Binding-site contacts:
Ligand atom C2 contacts residue GLU200 of chain 1.A at 3.8 Å.
Ligand atom C10 contacts residue ARG298 of chain 1.A at 3.5 Å.
Ligand atom C5 contacts residue TYR333 of chain 1.A at 2.9 Å (hydrophobic).
Ligand atom O16 contacts residue GLU199 of chain 1.A at 3.2 Å (salt-bridge).
Ligand atom O12 contacts residue ARG40 of chain 1.A at 2.8 Å (salt-bridge).
Ligand atom C4 contacts residue TYR333 of chain 1.A at 3.4 Å (hydrophobic).
Ligand atom O11 contacts residue ARG298 of chain 1.A at 3.5 Å (salt-bridge).
Ligand atom C3 contacts residue ASP73 of chain 1.A at 3.9 Å.
Ligand atom C34 contacts residue TRP101 of chain 1.A at 3.8 Å (hydrophobic).
Ligand atom C1 contacts residue TYR333 of chain 1.A at 3.8 Å (hydrophobic).
Ligand atom C4 contacts residue ARG216 of chain 1.A at 3.7 Å.
Ligand atom C5 contacts residue ASP73 of chain 1.A at 3.8 Å.
Ligand atom O38 contacts residue ARG74 of chain 1.A at 2.9 Å (salt-bridge).
Ligand atom C18 contacts residue ARG147 of chain 1.A at 3.5 Å.
Ligand atom C33 contacts residue ASP73 of chain 1.A at 3.9 Å.
Ligand atom O12 contacts residue ARG298 of chain 1.A at 2.7 Å (salt-bridge).
Ligand atom O16 contacts residue ASN218 of chain 1.A at 3.9 Å.
Ligand atom C1 contacts residue GLU41 of chain 1.A at 3.8 Å.
Ligand atom C3 contacts residue GLU200 of chain 1.A at 3.6 Å.
Ligand atom O11 contacts residue ARG216 of chain 1.A at 3.1 Å (salt-bridge).
Ligand atom C5 contacts residue ARG216 of chain 1.A at 3.9 Å.
Ligand atom C10 contacts residue ARG40 of chain 1.A at 3.8 Å.
Ligand atom C6 contacts residue TYR333 of chain 1.A at 3.1 Å (hydrophobic).
Ligand atom C18 contacts residue ILE145 of chain 1.A at 3.9 Å (hydrophobic).
Ligand atom O16 contacts residue ARG216 of chain 1.A at 3.5 Å (salt-bridge).
Ligand atom O38 contacts residue ASP73 of chain 1.A at 3.2 Å (salt-bridge).
Ligand atom C4 contacts residue GLU200 of chain 1.A at 3.7 Å.
Ligand atom C34 contacts residue ARG74 of chain 1.A at 4.0 Å.
Ligand atom C6 contacts residue ASP73 of chain 1.A at 3.3 Å.
Ligand atom O12 contacts residue TYR333 of chain 1.A at 3.5 Å (h-bond).
Ligand atom C33 contacts residue ARG74 of chain 1.A at 3.9 Å.
Ligand atom C18 contacts residue ALA169 of chain 1.A at 3.9 Å (hydrophobic).
Ligand atom C10 contacts residue ARG216 of chain 1.A at 3.6 Å.
Ligand atom C10 contacts residue TYR333 of chain 1.A at 3.1 Å (hydrophobic).
Ligand atom C6 contacts residue GLU41 of chain 1.A at 3.6 Å.
Ligand atom C6 contacts residue ARG40 of chain 1.A at 3.7 Å.
Ligand atom C1 contacts residue ASP73 of chain 1.A at 3.1 Å.
Ligand atom C14 contacts residue GLU199 of chain 1.A at 3.8 Å.
Ligand atom O11 contacts residue TYR333 of chain 1.A at 3.7 Å.
Ligand atom C2 contacts residue ASP73 of chain 1.A at 3.4 Å.

A protein and the small-molecule ligand that binds it are described below.
Small molecule (SMILES): CCC(CC)C(=O)Nc1cc(C(=O)O)ccc1NC(C)=O

Sequence of chain 1.A:
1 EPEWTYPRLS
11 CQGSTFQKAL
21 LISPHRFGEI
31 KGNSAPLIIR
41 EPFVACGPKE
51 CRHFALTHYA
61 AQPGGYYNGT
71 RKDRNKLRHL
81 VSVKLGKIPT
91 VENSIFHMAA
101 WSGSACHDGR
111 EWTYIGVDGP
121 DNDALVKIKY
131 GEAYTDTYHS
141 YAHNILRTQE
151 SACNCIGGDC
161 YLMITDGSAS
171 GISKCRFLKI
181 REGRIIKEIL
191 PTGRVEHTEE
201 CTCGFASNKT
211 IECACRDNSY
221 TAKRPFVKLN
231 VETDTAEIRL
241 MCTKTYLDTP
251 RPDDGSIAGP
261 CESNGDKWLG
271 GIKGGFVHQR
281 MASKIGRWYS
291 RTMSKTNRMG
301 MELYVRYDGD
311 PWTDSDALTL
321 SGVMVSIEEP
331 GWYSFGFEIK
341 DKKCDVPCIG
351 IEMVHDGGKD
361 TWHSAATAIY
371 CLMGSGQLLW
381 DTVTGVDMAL